Sequence of chain 1.A:
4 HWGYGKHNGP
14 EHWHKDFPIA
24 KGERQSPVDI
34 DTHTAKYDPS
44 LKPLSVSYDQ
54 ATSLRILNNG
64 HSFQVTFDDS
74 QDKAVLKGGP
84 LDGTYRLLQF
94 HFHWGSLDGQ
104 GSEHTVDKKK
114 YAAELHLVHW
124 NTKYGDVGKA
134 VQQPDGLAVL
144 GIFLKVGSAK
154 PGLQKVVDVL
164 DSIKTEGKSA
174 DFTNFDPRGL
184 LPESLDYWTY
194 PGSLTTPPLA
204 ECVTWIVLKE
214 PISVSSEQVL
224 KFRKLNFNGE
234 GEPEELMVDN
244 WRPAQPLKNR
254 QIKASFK

A small-molecule ligand and the protein it binds are described below.
Small molecule (SMILES): O=C1NS(=O)(=O)c2ccccc21

Binding-site contacts:
Ligand atom C7 contacts residue PHE230 of chain 1.A at 3.8 Å (hydrophobic).
Ligand atom C1 contacts residue PHE230 of chain 1.A at 3.6 Å (hydrophobic).
Ligand atom O8 contacts residue PHE230 of chain 1.A at 3.6 Å.
Ligand atom N9 contacts residue PHE230 of chain 1.A at 4.2 Å.
Ligand atom C1 contacts residue TYR7 of chain 1.A at 4.2 Å (hydrophobic).
Ligand atom C2 contacts residue GLY8 of chain 1.A at 3.4 Å.
Ligand atom O11 contacts residue GLU238 of chain 1.A at 4.3 Å.
Ligand atom O11 contacts residue PHE230 of chain 1.A at 3.6 Å.
Ligand atom C3 contacts residue GLY8 of chain 1.A at 3.6 Å.
Ligand atom C4 contacts residue GLY8 of chain 1.A at 4.2 Å.
Ligand atom S10 contacts residue ASN11 of chain 1.A at 4.5 Å.
Ligand atom C5 contacts residue GLU238 of chain 1.A at 4.1 Å.
Ligand atom C4 contacts residue GLU238 of chain 1.A at 4.0 Å.
Ligand atom C6 contacts residue PHE230 of chain 1.A at 4.2 Å (hydrophobic).
Ligand atom O8 contacts residue TYR7 of chain 1.A at 2.7 Å (h-bond).
Ligand atom O12 contacts residue ASN11 of chain 1.A at 3.8 Å.
Ligand atom C1 contacts residue GLY8 of chain 1.A at 3.7 Å.
Ligand atom C3 contacts residue TYR7 of chain 1.A at 4.3 Å (hydrophobic).
Ligand atom N9 contacts residue ASN11 of chain 1.A at 4.0 Å.
Ligand atom C7 contacts residue GLY8 of chain 1.A at 4.0 Å.
Ligand atom C2 contacts residue PHE230 of chain 1.A at 3.5 Å (hydrophobic).
Ligand atom N9 contacts residue GLY6 of chain 1.A at 4.4 Å.
Ligand atom C3 contacts residue PHE230 of chain 1.A at 4.2 Å (hydrophobic).
Ligand atom C7 contacts residue GLY6 of chain 1.A at 4.2 Å.
Ligand atom C2 contacts residue TYR7 of chain 1.A at 3.6 Å (hydrophobic).
Ligand atom C7 contacts residue ASN11 of chain 1.A at 4.4 Å.
Ligand atom O8 contacts residue GLY8 of chain 1.A at 4.0 Å.
Ligand atom O8 contacts residue GLY6 of chain 1.A at 3.5 Å.
Ligand atom S10 contacts residue PHE230 of chain 1.A at 4.4 Å.
Ligand atom C7 contacts residue TYR7 of chain 1.A at 3.6 Å (hydrophobic).